A small-molecule ligand and the protein it binds are described below.
Small molecule (SMILES): N[C@@H](Cc1c[nH]c2ccccc12)C(=O)O

Binding-site contacts:
Ligand atom CB contacts residue PHE54 of chain 1.A at 3.8 Å (hydrophobic).
Ligand atom OXT contacts residue PHE54 of chain 1.A at 3.8 Å.
Ligand atom CD1 contacts residue MET149 of chain 1.A at 3.8 Å (hydrophobic).
Ligand atom CA contacts residue PHE157 of chain 1.A at 3.5 Å (hydrophobic).
Ligand atom CB contacts residue PHE58 of chain 1.A at 3.4 Å (hydrophobic).
Ligand atom CG contacts residue PHE54 of chain 1.A at 3.6 Å (hydrophobic).
Ligand atom O contacts residue HIS89 of chain 1.A at 2.9 Å.
Ligand atom N contacts residue FE21 of chain 1.C at 2.2 Å.
Ligand atom CA contacts residue HIS182 of chain 1.A at 4.0 Å.
Ligand atom NE1 contacts residue GLY153 of chain 1.A at 3.4 Å.
Ligand atom CZ3 contacts residue ILE156 of chain 1.A at 3.4 Å (hydrophobic).
Ligand atom CZ2 contacts residue MET149 of chain 1.A at 3.6 Å (hydrophobic).
Ligand atom CD1 contacts residue GLU150 of chain 1.A at 3.4 Å.
Ligand atom CD2 contacts residue GLY153 of chain 1.A at 4.0 Å.
Ligand atom NE1 contacts residue MET149 of chain 1.A at 2.8 Å (h-bond).
Ligand atom CD2 contacts residue PHE54 of chain 1.A at 3.2 Å (hydrophobic).
Ligand atom CE3 contacts residue PHE54 of chain 1.A at 2.9 Å (hydrophobic).
Ligand atom CZ3 contacts residue PHE54 of chain 1.A at 3.6 Å (hydrophobic).
Ligand atom OXT contacts residue TYR177 of chain 1.A at 2.6 Å (h-bond).
Ligand atom C contacts residue HIS182 of chain 1.A at 3.8 Å.
Ligand atom O contacts residue TYR177 of chain 1.A at 3.5 Å.
Ligand atom N contacts residue GLU186 of chain 1.A at 3.1 Å (salt-bridge).
Ligand atom CD2 contacts residue MET149 of chain 1.A at 4.0 Å (hydrophobic).
Ligand atom CE2 contacts residue GLY153 of chain 1.A at 3.4 Å.
Ligand atom O contacts residue HIS182 of chain 1.A at 3.1 Å (h-bond).
Ligand atom CD1 contacts residue PHE58 of chain 1.A at 3.7 Å (hydrophobic).
Ligand atom O contacts residue FE21 of chain 1.C at 2.1 Å.
Ligand atom C contacts residue TYR177 of chain 1.A at 3.4 Å (hydrophobic).
Ligand atom C contacts residue FE21 of chain 1.C at 2.9 Å.
Ligand atom N contacts residue HIS182 of chain 1.A at 3.1 Å (h-bond).
Ligand atom N contacts residue PHE157 of chain 1.A at 3.7 Å.
Ligand atom CG contacts residue PHE58 of chain 1.A at 3.9 Å (hydrophobic).
Ligand atom CB contacts residue FE21 of chain 1.C at 3.9 Å.
Ligand atom CH2 contacts residue LEU126 of chain 1.A at 3.9 Å (hydrophobic).
Ligand atom CZ2 contacts residue ILE156 of chain 1.A at 3.9 Å (hydrophobic).
Ligand atom CZ2 contacts residue GLY153 of chain 1.A at 3.6 Å.
Ligand atom CE2 contacts residue MET149 of chain 1.A at 3.4 Å (hydrophobic).
Ligand atom CA contacts residue FE21 of chain 1.C at 3.0 Å.
Ligand atom CD1 contacts residue GLY153 of chain 1.A at 3.9 Å.
Ligand atom CH2 contacts residue ILE156 of chain 1.A at 3.1 Å (hydrophobic).

Sequence of chain 1.A:
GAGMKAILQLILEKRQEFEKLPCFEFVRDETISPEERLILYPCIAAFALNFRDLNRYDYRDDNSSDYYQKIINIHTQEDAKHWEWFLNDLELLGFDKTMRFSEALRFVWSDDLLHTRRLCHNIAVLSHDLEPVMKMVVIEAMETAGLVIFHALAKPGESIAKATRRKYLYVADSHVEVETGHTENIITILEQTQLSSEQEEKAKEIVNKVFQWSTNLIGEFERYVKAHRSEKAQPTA